Binding-site contacts:
Ligand atom O3' contacts residue ASP255 of chain 2.B at 2.5 Å (salt-bridge).
Ligand atom O2P contacts residue SER279 of chain 2.B at 3.4 Å (h-bond).
Ligand atom O2P contacts residue GLY278 of chain 2.B at 2.9 Å (h-bond).
Ligand atom O6 contacts residue GLY306 of chain 2.B at 2.6 Å (h-bond).
Ligand atom O1P contacts residue SER220 of chain 2.B at 2.7 Å (h-bond).
Ligand atom O3' contacts residue ALA70 of chain 2.B at 3.4 Å.
Ligand atom N7 contacts residue ILE221 of chain 2.B at 3.6 Å.
Ligand atom C2' contacts residue ACY1 of chain 2.S at 3.6 Å.
Ligand atom O1P contacts residue SER279 of chain 2.B at 3.1 Å (h-bond).
Ligand atom C8 contacts residue MET72 of chain 2.B at 3.6 Å (hydrophobic).
Ligand atom O2' contacts residue ACY1 of chain 2.S at 3.5 Å (h-bond).
Ligand atom C5' contacts residue TYR302 of chain 2.B at 3.4 Å (hydrophobic).
Ligand atom O6 contacts residue GLY333 of chain 2.B at 3.5 Å.
Ligand atom O3' contacts residue MET276 of chain 2.B at 3.7 Å.
Ligand atom N1 contacts residue C911 of chain 2.O at 3.4 Å.
Ligand atom C2 contacts residue GLU332 of chain 2.B at 3.3 Å.
Ligand atom O5' contacts residue GLY219 of chain 2.B at 3.5 Å.
Ligand atom O3P contacts residue GLY257 of chain 2.B at 2.8 Å (h-bond).
Ligand atom C2 contacts residue C911 of chain 2.O at 3.1 Å.
Ligand atom C3' contacts residue ASP255 of chain 2.B at 3.5 Å.
Ligand atom O2' contacts residue ASN194 of chain 2.B at 3.5 Å (h-bond).
Ligand atom C4 contacts residue C911 of chain 2.O at 3.5 Å.
Ligand atom C2 contacts residue CYS222 of chain 2.B at 3.1 Å (hydrophobic).
Ligand atom N3 contacts residue C911 of chain 2.O at 3.2 Å.
Ligand atom C5 contacts residue MET305 of chain 2.B at 3.6 Å (hydrophobic).
Ligand atom N7 contacts residue MET305 of chain 2.B at 2.8 Å (h-bond).
Ligand atom C5 contacts residue ILE221 of chain 2.B at 3.5 Å (hydrophobic).
Ligand atom O3P contacts residue SER220 of chain 2.B at 3.0 Å (h-bond).
Ligand atom O2' contacts residue ASP255 of chain 2.B at 2.6 Å (salt-bridge).
Ligand atom N7 contacts residue GLY304 of chain 2.B at 3.5 Å.
Ligand atom O1P contacts residue TYR302 of chain 2.B at 2.7 Å (h-bond).
Ligand atom O5' contacts residue GLY256 of chain 2.B at 3.5 Å.
Ligand atom N1 contacts residue GLU332 of chain 2.B at 2.7 Å (salt-bridge).
Ligand atom C4' contacts residue ASP255 of chain 2.B at 3.6 Å.
Ligand atom O6 contacts residue GLY304 of chain 2.B at 3.1 Å.
Ligand atom C5 contacts residue C911 of chain 2.O at 3.6 Å.
Ligand atom C6 contacts residue GLY306 of chain 2.B at 3.5 Å.
Ligand atom O3P contacts residue GLY219 of chain 2.B at 3.5 Å.
Ligand atom N3 contacts residue CYS222 of chain 2.B at 3.5 Å.
Ligand atom O6 contacts residue MET305 of chain 2.B at 3.1 Å (h-bond).

This protein binds this small molecule.
Small molecule (SMILES): O=c1[nH]cnc2c1ncn2[C@@H]1O[C@H](COP(=O)(O)O)[C@@H](O)[C@H]1O

Sequence of chain 2.B:
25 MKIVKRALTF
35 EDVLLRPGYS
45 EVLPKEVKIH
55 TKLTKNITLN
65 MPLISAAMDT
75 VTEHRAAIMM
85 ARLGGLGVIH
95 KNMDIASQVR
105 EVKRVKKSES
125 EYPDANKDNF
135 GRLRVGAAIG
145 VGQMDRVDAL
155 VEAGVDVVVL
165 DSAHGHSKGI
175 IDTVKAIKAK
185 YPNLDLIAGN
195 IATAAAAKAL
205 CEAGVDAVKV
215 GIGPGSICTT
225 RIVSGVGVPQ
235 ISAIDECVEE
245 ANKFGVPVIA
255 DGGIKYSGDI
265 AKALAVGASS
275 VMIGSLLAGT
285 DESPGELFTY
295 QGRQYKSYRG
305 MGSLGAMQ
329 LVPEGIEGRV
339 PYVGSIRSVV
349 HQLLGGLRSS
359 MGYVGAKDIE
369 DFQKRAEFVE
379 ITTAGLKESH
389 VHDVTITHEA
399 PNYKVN